This protein binds this small molecule.
Small molecule (SMILES): Nc1ccn([C@H]2C[C@H](O)[C@@H](CO[P](=O)(O)O[P](=O)(O)OP(=O)(O)O)O2)c(=O)n1

Sequence of chain 1.A:
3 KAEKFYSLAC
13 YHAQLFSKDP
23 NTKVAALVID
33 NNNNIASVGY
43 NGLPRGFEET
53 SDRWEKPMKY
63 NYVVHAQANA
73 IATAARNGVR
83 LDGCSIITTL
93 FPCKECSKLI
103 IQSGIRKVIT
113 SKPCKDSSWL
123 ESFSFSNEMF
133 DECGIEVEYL

Sequence of chain 1.B:
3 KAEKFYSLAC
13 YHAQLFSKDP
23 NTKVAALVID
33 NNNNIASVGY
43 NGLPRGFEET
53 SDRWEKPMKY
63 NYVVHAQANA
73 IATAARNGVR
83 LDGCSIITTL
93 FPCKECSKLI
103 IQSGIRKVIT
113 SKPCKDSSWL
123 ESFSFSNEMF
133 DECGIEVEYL

Binding-site contacts:
Ligand atom O3' contacts residue ASN71 of chain 1.B at 2.9 Å (h-bond).
Ligand atom C4' contacts residue LEU45 of chain 1.B at 3.2 Å (hydrophobic).
Ligand atom O1A contacts residue LYS20 of chain 1.B at 3.3 Å (salt-bridge).
Ligand atom PG contacts residue MG1 of chain 1.J at 3.0 Å.
Ligand atom O5' contacts residue TYR42 of chain 1.B at 3.5 Å (h-bond).
Ligand atom N4 contacts residue ASN35 of chain 3.A at 2.8 Å (h-bond).
Ligand atom O1A contacts residue MG1 of chain 1.J at 2.0 Å.
Ligand atom O2A contacts residue TYR42 of chain 1.B at 2.6 Å (h-bond).
Ligand atom O3G contacts residue LYS20 of chain 1.B at 3.0 Å (salt-bridge).
Ligand atom O3A contacts residue LYS3 of chain 3.A at 3.2 Å (salt-bridge).
Ligand atom C6 contacts residue ARG47 of chain 1.B at 3.4 Å.
Ligand atom O4' contacts residue GLN104 of chain 1.A at 3.0 Å (h-bond).
Ligand atom O2A contacts residue LYS20 of chain 1.B at 3.4 Å (salt-bridge).
Ligand atom O1B contacts residue ARG47 of chain 1.B at 3.5 Å.
Ligand atom O1A contacts residue GLU51 of chain 1.B at 2.8 Å (salt-bridge).
Ligand atom O2G contacts residue LYS20 of chain 1.B at 3.4 Å (salt-bridge).
Ligand atom C5' contacts residue LEU45 of chain 1.B at 3.5 Å (hydrophobic).
Ligand atom O2B contacts residue MG1 of chain 1.J at 2.0 Å.
Ligand atom O3' contacts residue LEU45 of chain 1.B at 2.9 Å (h-bond).
Ligand atom O2B contacts residue GLY48 of chain 1.B at 3.2 Å (h-bond).
Ligand atom O3A contacts residue MG1 of chain 1.J at 3.4 Å.
Ligand atom C4 contacts residue TYR42 of chain 1.B at 3.5 Å (hydrophobic).
Ligand atom O2G contacts residue GLU51 of chain 1.B at 2.8 Å (salt-bridge).
Ligand atom N4 contacts residue ASN36 of chain 3.A at 3.5 Å (h-bond).
Ligand atom C3' contacts residue LEU45 of chain 1.B at 3.1 Å (hydrophobic).
Ligand atom N3 contacts residue TYR42 of chain 1.B at 3.4 Å.
Ligand atom PB contacts residue MG1 of chain 1.J at 3.0 Å.
Ligand atom PA contacts residue MG1 of chain 1.J at 3.2 Å.
Ligand atom O2 contacts residue GLY41 of chain 1.B at 3.5 Å.
Ligand atom O3' contacts residue GLY44 of chain 1.B at 3.0 Å (h-bond).
Ligand atom C2' contacts residue ASN71 of chain 1.B at 3.5 Å.
Ligand atom C2' contacts residue TYR42 of chain 1.B at 3.5 Å (hydrophobic).
Ligand atom O3G contacts residue LYS3 of chain 3.A at 2.8 Å (salt-bridge).
Ligand atom C4 contacts residue ASN36 of chain 3.A at 3.3 Å.
Ligand atom O3B contacts residue LYS3 of chain 3.A at 3.5 Å (salt-bridge).
Ligand atom O2A contacts residue LYS3 of chain 3.A at 3.5 Å (salt-bridge).
Ligand atom O2 contacts residue TYR42 of chain 1.B at 3.1 Å (h-bond).
Ligand atom O2G contacts residue MG1 of chain 1.J at 1.8 Å.
Ligand atom O2 contacts residue ASN71 of chain 1.B at 3.5 Å.
Ligand atom O3B contacts residue MG1 of chain 1.J at 3.2 Å.

Sequence of chain 3.A:
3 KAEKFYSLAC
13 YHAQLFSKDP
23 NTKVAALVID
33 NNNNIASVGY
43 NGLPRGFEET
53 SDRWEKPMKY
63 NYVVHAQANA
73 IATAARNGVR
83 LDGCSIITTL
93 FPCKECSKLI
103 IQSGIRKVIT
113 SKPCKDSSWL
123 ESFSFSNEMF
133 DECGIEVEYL